Sequence of chain 1.A:
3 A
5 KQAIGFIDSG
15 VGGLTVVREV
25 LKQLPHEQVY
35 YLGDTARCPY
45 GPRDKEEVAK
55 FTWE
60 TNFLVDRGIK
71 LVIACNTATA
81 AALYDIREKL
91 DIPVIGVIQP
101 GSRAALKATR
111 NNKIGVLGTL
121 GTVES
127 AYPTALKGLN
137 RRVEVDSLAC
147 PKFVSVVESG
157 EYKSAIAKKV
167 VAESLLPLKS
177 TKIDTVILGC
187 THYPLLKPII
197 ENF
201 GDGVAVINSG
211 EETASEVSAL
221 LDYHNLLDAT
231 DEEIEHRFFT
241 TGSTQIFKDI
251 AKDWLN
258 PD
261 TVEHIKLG

A protein and the small-molecule ligand that binds it are described below.
Small molecule (SMILES): COCCO[C@@H](C)CO[C@H](C)CO[C@H](C)COC(C)CO[C@@H](C)CO[C@@H](C)CO[C@H](C)CO[C@H](C)COC[C@H](C)N

Binding-site contacts:
Ligand atom C32 contacts residue TYR158 of chain 1.A at 3.8 Å (hydrophobic).
Ligand atom O10 contacts residue ASP249 of chain 1.A at 3.6 Å.
Ligand atom C32 contacts residue ASP249 of chain 1.A at 4.5 Å.
Ligand atom O11 contacts residue LYS159 of chain 1.A at 3.9 Å.
Ligand atom C36 contacts residue ASP253 of chain 1.A at 3.9 Å.
Ligand atom C36 contacts residue LYS159 of chain 1.A at 4.0 Å.
Ligand atom O10 contacts residue ILE250 of chain 1.A at 4.4 Å.
Ligand atom C37 contacts residue ASP253 of chain 1.A at 4.3 Å.
Ligand atom O10 contacts residue GLY156 of chain 1.A at 4.3 Å.
Ligand atom O10 contacts residue TYR158 of chain 1.A at 4.4 Å.
Ligand atom C32 contacts residue GLY156 of chain 1.A at 3.7 Å.
Ligand atom C19 contacts residue ILE250 of chain 1.A at 4.2 Å (hydrophobic).
Ligand atom O11 contacts residue ASP253 of chain 1.A at 4.3 Å.
Ligand atom C19 contacts residue ILE246 of chain 1.A at 4.4 Å (hydrophobic).
Ligand atom C19 contacts residue GLY156 of chain 1.A at 3.7 Å.
Ligand atom C19 contacts residue ASP249 of chain 1.A at 4.2 Å.
Ligand atom C33 contacts residue GLY156 of chain 1.A at 4.4 Å.
Ligand atom C20 contacts residue ILE246 of chain 1.A at 4.3 Å (hydrophobic).
Ligand atom C20 contacts residue ASP249 of chain 1.A at 3.7 Å.
Ligand atom C37 contacts residue LYS159 of chain 1.A at 3.4 Å.